A protein and the small-molecule ligand that binds it are described below.
Small molecule (SMILES): OC[C@H]1O[C@@H](O)[C@H](O)[C@@H](O)[C@H]1O

Sequence of chain 1.A:
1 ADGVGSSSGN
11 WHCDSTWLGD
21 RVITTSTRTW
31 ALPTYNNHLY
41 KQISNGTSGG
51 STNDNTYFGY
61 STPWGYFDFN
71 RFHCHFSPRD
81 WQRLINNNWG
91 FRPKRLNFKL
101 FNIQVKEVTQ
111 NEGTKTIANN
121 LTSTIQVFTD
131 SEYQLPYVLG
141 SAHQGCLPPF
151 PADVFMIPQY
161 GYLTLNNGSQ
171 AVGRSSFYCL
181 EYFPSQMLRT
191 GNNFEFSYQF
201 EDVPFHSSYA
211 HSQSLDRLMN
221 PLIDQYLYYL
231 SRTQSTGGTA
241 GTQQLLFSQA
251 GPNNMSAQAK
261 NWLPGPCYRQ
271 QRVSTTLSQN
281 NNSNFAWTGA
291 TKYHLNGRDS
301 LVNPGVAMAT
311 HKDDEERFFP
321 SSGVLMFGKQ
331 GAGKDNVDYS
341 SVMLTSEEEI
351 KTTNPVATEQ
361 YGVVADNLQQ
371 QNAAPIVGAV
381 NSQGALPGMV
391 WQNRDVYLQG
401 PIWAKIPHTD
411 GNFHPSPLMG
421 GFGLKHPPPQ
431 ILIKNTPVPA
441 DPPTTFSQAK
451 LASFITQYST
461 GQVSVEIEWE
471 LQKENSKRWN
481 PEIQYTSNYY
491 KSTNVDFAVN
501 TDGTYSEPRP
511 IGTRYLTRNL

Binding-site contacts:
Ligand atom C6 contacts residue TRP287 of chain 1.A at 3.8 Å (hydrophobic).
Ligand atom O2 contacts residue THR52 of chain 1.A at 4.4 Å.
Ligand atom O2 contacts residue SER256 of chain 1.I at 4.0 Å.
Ligand atom C3 contacts residue TRP287 of chain 1.A at 4.3 Å (hydrophobic).
Ligand atom O3 contacts residue ASN254 of chain 1.I at 3.8 Å.
Ligand atom O3 contacts residue TRP287 of chain 1.A at 3.8 Å.
Ligand atom C5 contacts residue TRP287 of chain 1.A at 3.9 Å (hydrophobic).
Ligand atom O2 contacts residue ASN254 of chain 1.I at 4.0 Å.
Ligand atom O4 contacts residue TRP287 of chain 1.A at 2.1 Å.
Ligand atom C1 contacts residue TRP287 of chain 1.A at 3.8 Å (hydrophobic).
Ligand atom C3 contacts residue ASN254 of chain 1.I at 4.1 Å.
Ligand atom C4 contacts residue TRP287 of chain 1.A at 3.4 Å (hydrophobic).
Ligand atom O5 contacts residue TRP287 of chain 1.A at 3.3 Å.
Ligand atom O1 contacts residue TRP287 of chain 1.A at 3.0 Å (h-bond).
Ligand atom O2 contacts residue ASN55 of chain 1.A at 3.5 Å (h-bond).
Ligand atom O3 contacts residue ALA257 of chain 1.I at 4.5 Å.
Ligand atom C2 contacts residue TRP287 of chain 1.A at 3.8 Å (hydrophobic).

Sequence of chain 1.I:
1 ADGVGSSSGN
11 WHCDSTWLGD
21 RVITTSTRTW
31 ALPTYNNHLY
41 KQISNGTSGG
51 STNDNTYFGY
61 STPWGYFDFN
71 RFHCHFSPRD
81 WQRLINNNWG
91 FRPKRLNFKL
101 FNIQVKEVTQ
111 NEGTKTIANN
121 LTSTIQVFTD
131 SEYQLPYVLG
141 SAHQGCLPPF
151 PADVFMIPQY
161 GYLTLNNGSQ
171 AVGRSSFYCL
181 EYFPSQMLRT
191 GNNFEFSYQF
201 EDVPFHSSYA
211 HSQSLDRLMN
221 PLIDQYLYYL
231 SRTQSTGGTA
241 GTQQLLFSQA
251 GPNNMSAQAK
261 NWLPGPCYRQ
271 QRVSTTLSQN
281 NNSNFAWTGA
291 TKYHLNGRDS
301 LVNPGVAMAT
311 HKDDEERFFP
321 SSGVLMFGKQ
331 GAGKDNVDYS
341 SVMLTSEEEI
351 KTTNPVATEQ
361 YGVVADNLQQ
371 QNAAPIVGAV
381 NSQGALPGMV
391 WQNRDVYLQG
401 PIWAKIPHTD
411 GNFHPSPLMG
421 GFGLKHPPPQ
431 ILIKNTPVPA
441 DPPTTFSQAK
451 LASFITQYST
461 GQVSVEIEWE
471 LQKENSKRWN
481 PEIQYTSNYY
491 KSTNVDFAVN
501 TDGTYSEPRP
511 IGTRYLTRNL